Sequence of chain 1.C:
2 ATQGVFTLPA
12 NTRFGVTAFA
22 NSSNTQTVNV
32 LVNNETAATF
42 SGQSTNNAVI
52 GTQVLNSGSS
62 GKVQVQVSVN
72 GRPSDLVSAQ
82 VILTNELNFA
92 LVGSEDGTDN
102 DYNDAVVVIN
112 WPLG

Sequence of chain 1.D:
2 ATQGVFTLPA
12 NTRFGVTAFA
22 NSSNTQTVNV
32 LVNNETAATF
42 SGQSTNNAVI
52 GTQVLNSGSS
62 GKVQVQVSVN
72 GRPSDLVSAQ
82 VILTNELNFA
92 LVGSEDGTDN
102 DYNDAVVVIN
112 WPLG

Binding-site contacts:
Ligand atom C3 contacts residue CA1 of chain 1.P at 3.3 Å.
Ligand atom O3 contacts residue ASP100 of chain 1.D at 2.5 Å (salt-bridge).
Ligand atom C3 contacts residue ASP100 of chain 1.D at 3.1 Å.
Ligand atom C1 contacts residue SER24 of chain 1.D at 4.0 Å.
Ligand atom C3 contacts residue ASP105 of chain 1.D at 3.7 Å.
Ligand atom O3 contacts residue CA1 of chain 1.P at 2.4 Å.
Ligand atom C2 contacts residue ASP97 of chain 1.D at 3.5 Å.
Ligand atom C1 contacts residue SER23 of chain 1.D at 3.4 Å.
Ligand atom C1 contacts residue ASP97 of chain 1.D at 3.7 Å.
Ligand atom O2 contacts residue ASP100 of chain 1.D at 3.6 Å (salt-bridge).
Ligand atom C1 contacts residue ASN25 of chain 1.D at 4.1 Å.
Ligand atom O4 contacts residue SER23 of chain 1.D at 3.4 Å.
Ligand atom C2 contacts residue ASP105 of chain 1.D at 3.1 Å.
Ligand atom O3 contacts residue ASP105 of chain 1.D at 3.1 Å (salt-bridge).
Ligand atom O3 contacts residue CA1 of chain 1.Q at 2.6 Å.
Ligand atom O3 contacts residue ASP102 of chain 1.D at 2.9 Å (salt-bridge).
Ligand atom O4 contacts residue GLY115 of chain 1.C at 2.5 Å (h-bond).
Ligand atom O2 contacts residue ASP97 of chain 1.D at 2.8 Å (salt-bridge).
Ligand atom O5 contacts residue SER23 of chain 1.D at 3.4 Å (h-bond).
Ligand atom C2 contacts residue CA1 of chain 1.P at 3.8 Å.
Ligand atom C4 contacts residue CA1 of chain 1.P at 3.4 Å.
Ligand atom C5 contacts residue SER24 of chain 1.D at 3.9 Å.
Ligand atom O2 contacts residue GLY98 of chain 1.D at 4.1 Å.
Ligand atom O2 contacts residue CA1 of chain 1.Q at 2.4 Å.
Ligand atom O2 contacts residue ASP105 of chain 1.D at 3.2 Å (salt-bridge).
Ligand atom O3 contacts residue GLY115 of chain 1.C at 4.1 Å.
Ligand atom C4 contacts residue GLY115 of chain 1.C at 3.4 Å.
Ligand atom O2 contacts residue GLU96 of chain 1.D at 3.4 Å (salt-bridge).
Ligand atom C5 contacts residue GLY115 of chain 1.C at 4.1 Å.
Ligand atom C4 contacts residue ASP100 of chain 1.D at 3.9 Å.
Ligand atom CM contacts residue SER24 of chain 1.D at 3.5 Å.
Ligand atom O4 contacts residue ASN22 of chain 1.D at 3.0 Å (h-bond).
Ligand atom C2 contacts residue SER23 of chain 1.D at 3.7 Å.
Ligand atom C6 contacts residue SER24 of chain 1.D at 3.5 Å.
Ligand atom C3 contacts residue CA1 of chain 1.Q at 3.3 Å.
Ligand atom O5 contacts residue SER24 of chain 1.D at 3.0 Å (h-bond).
Ligand atom C6 contacts residue GLY115 of chain 1.C at 3.6 Å.
Ligand atom O4 contacts residue CA1 of chain 1.P at 2.5 Å.
Ligand atom C2 contacts residue CA1 of chain 1.Q at 3.2 Å.
Ligand atom O4 contacts residue ASP105 of chain 1.D at 3.8 Å.

The protein below binds the small molecule below.
Small molecule (SMILES): CO[C@@H]1O[C@@H](C)[C@@H](O)[C@@H](O)[C@@H]1O